This small molecule binds to this protein.
Small molecule (SMILES): CC(=O)N[C@H]1[C@H](O[C@H]2[C@H](O)[C@@H](NC(C)=O)CO[C@@H]2CO)O[C@H](CO)[C@@H](O)[C@@H]1O

Binding-site contacts:
Ligand atom C8 contacts residue LYS237 of chain 1.C at 3.4 Å.
Ligand atom C8 contacts residue PHE304 of chain 1.C at 4.0 Å (hydrophobic).
Ligand atom N2 contacts residue ASN242 of chain 1.C at 3.0 Å (h-bond).
Ligand atom O7 contacts residue TYR260 of chain 1.C at 3.4 Å.
Ligand atom O3 contacts residue TYR260 of chain 1.C at 4.0 Å.
Ligand atom O6 contacts residue ASP300 of chain 1.C at 4.0 Å.
Ligand atom C4 contacts residue ASN242 of chain 1.C at 4.1 Å.
Ligand atom C2 contacts residue ASN242 of chain 1.C at 2.4 Å.
Ligand atom C7 contacts residue SER269 of chain 1.C at 4.0 Å.
Ligand atom C6 contacts residue TYR260 of chain 1.C at 4.3 Å (hydrophobic).
Ligand atom C8 contacts residue MET240 of chain 1.C at 4.1 Å (hydrophobic).
Ligand atom C5 contacts residue ASN242 of chain 1.C at 3.6 Å.
Ligand atom C5 contacts residue TYR260 of chain 1.C at 4.1 Å (hydrophobic).
Ligand atom C2 contacts residue TYR260 of chain 1.C at 3.6 Å (hydrophobic).
Ligand atom C6 contacts residue ASP300 of chain 1.C at 3.8 Å.
Ligand atom C1 contacts residue ASN242 of chain 1.C at 1.4 Å.
Ligand atom N2 contacts residue LYS237 of chain 1.C at 3.2 Å (salt-bridge).
Ligand atom C7 contacts residue TYR260 of chain 1.C at 4.3 Å (hydrophobic).
Ligand atom O5 contacts residue ASN242 of chain 1.C at 2.2 Å (h-bond).
Ligand atom C2 contacts residue MET240 of chain 1.C at 4.2 Å (hydrophobic).
Ligand atom C3 contacts residue LYS237 of chain 1.C at 4.3 Å.
Ligand atom C7 contacts residue LYS237 of chain 1.C at 3.8 Å.
Ligand atom C8 contacts residue CYS238 of chain 1.C at 3.4 Å (hydrophobic).
Ligand atom C2 contacts residue LYS237 of chain 1.C at 4.3 Å.
Ligand atom C5 contacts residue MET240 of chain 1.C at 3.9 Å (hydrophobic).
Ligand atom C1 contacts residue TYR260 of chain 1.C at 3.9 Å (hydrophobic).
Ligand atom N2 contacts residue MET240 of chain 1.C at 4.0 Å.
Ligand atom C3 contacts residue MET240 of chain 1.C at 3.9 Å (hydrophobic).
Ligand atom O3 contacts residue ASP300 of chain 1.C at 3.8 Å.
Ligand atom O7 contacts residue ASN242 of chain 1.C at 3.2 Å (h-bond).
Ligand atom C3 contacts residue ASN242 of chain 1.C at 3.7 Å.
Ligand atom C7 contacts residue ASN242 of chain 1.C at 3.3 Å.
Ligand atom O5 contacts residue TYR260 of chain 1.C at 3.7 Å.
Ligand atom O7 contacts residue SER269 of chain 1.C at 3.6 Å.
Ligand atom C3 contacts residue TYR260 of chain 1.C at 3.9 Å (hydrophobic).
Ligand atom C8 contacts residue SER269 of chain 1.C at 4.1 Å.
Ligand atom C4 contacts residue TYR260 of chain 1.C at 3.4 Å (hydrophobic).
Ligand atom O6 contacts residue TYR260 of chain 1.C at 3.2 Å.
Ligand atom C1 contacts residue MET240 of chain 1.C at 3.7 Å (hydrophobic).
Ligand atom O5 contacts residue MET240 of chain 1.C at 4.2 Å.

Sequence of chain 1.C:
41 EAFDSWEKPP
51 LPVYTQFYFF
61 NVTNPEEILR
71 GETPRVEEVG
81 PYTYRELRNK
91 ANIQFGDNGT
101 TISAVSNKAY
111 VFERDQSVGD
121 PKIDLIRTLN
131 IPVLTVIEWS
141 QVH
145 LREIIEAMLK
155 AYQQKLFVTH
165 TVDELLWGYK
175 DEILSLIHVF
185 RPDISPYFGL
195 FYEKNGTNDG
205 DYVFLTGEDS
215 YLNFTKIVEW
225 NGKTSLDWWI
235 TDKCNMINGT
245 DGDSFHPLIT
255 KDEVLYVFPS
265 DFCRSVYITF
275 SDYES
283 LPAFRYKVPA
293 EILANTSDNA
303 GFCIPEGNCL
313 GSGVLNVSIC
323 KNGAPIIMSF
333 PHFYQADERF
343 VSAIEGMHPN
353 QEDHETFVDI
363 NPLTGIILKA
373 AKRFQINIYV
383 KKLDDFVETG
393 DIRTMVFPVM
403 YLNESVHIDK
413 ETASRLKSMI